Binding-site contacts:
Ligand atom F30 contacts residue GLY117 of chain 1.A at 3.2 Å.
Ligand atom C20 contacts residue ASN170 of chain 1.A at 3.2 Å.
Ligand atom O26 contacts residue MG1 of chain 1.B at 2.1 Å.
Ligand atom O8 contacts residue TYR68 of chain 1.A at 3.5 Å.
Ligand atom C11 contacts residue ILE91 of chain 1.A at 3.5 Å (hydrophobic).
Ligand atom C3 contacts residue GLU90 of chain 1.A at 3.2 Å.
Ligand atom C21 contacts residue MG1 of chain 1.B at 2.9 Å.
Ligand atom O4 contacts residue GLY66 of chain 1.A at 3.4 Å.
Ligand atom O26 contacts residue LYS144 of chain 1.A at 2.9 Å (salt-bridge).
Ligand atom O9 contacts residue ASN92 of chain 1.A at 3.6 Å.
Ligand atom C11 contacts residue TRP143 of chain 1.A at 3.4 Å (hydrophobic).
Ligand atom F31 contacts residue MET89 of chain 1.A at 3.1 Å.
Ligand atom C21 contacts residue GLU199 of chain 1.A at 3.1 Å.
Ligand atom O26 contacts residue ASP141 of chain 1.A at 2.9 Å (salt-bridge).
Ligand atom C2 contacts residue GLU90 of chain 1.A at 3.3 Å.
Ligand atom O8 contacts residue GLU90 of chain 1.A at 2.9 Å (salt-bridge).
Ligand atom C22 contacts residue GLU199 of chain 1.A at 3.2 Å.
Ligand atom C22 contacts residue ASN170 of chain 1.A at 3.5 Å.
Ligand atom O27 contacts residue GLU199 of chain 1.A at 2.4 Å (salt-bridge).
Ligand atom C18 contacts residue MET40 of chain 1.A at 3.6 Å (hydrophobic).
Ligand atom C21 contacts residue ASN170 of chain 1.A at 3.2 Å.
Ligand atom O27 contacts residue MG1 of chain 1.B at 2.2 Å.
Ligand atom O4 contacts residue HIS142 of chain 1.A at 3.5 Å.
Ligand atom F30 contacts residue SER119 of chain 1.A at 3.5 Å.
Ligand atom N17 contacts residue LYS144 of chain 1.A at 3.3 Å (salt-bridge).
Ligand atom C12 contacts residue MET89 of chain 1.A at 3.5 Å (hydrophobic).
Ligand atom O27 contacts residue ASP169 of chain 1.A at 3.2 Å (salt-bridge).
Ligand atom N25 contacts residue TRP38 of chain 1.A at 3.6 Å.
Ligand atom O32 contacts residue TRP38 of chain 1.A at 3.6 Å.
Ligand atom C20 contacts residue MG1 of chain 1.B at 2.9 Å.
Ligand atom O26 contacts residue ASN170 of chain 1.A at 2.8 Å (h-bond).
Ligand atom C16 contacts residue HIS142 of chain 1.A at 3.4 Å.
Ligand atom F29 contacts residue HIS142 of chain 1.A at 3.2 Å.
Ligand atom C18 contacts residue LYS144 of chain 1.A at 3.5 Å.
Ligand atom N17 contacts residue MET40 of chain 1.A at 3.4 Å (h-bond).
Ligand atom O27 contacts residue ASN170 of chain 1.A at 2.8 Å (h-bond).
Ligand atom F29 contacts residue SER119 of chain 1.A at 3.5 Å.
Ligand atom C10 contacts residue ASP141 of chain 1.A at 3.6 Å.
Ligand atom C10 contacts residue MET40 of chain 1.A at 3.6 Å (hydrophobic).
Ligand atom O9 contacts residue GLU90 of chain 1.A at 2.5 Å (salt-bridge).

A protein and the small-molecule ligand that binds it are described below.
Small molecule (SMILES): O=C(NC/C=C/[C@H]1O[C@@H](n2cnc(C(F)(F)F)c2)[C@H](O)[C@@H]1O)c1cc([N+](=O)[O-])cc(O)c1O

Sequence of chain 1.A:
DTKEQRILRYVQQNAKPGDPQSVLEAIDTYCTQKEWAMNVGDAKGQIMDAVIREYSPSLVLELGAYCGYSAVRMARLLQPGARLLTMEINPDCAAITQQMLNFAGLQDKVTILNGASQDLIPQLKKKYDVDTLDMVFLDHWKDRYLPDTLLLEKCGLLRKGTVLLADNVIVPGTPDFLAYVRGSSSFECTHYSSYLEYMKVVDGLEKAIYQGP